A protein and the small-molecule ligand that binds it are described below.
Small molecule (SMILES): Cc1cc(-c2nc(C(=O)Nc3cc4oc(N5CCOCC5)nc4nc3N3CC[C@@H](O)C3)co2)ccn1

Binding-site contacts:
Ligand atom C3 contacts residue MET32 of chain 1.A at 3.6 Å (hydrophobic).
Ligand atom C15 contacts residue LEU158 of chain 1.A at 3.4 Å (hydrophobic).
Ligand atom C10 contacts residue MET32 of chain 1.A at 3.8 Å (hydrophobic).
Ligand atom O contacts residue MET105 of chain 1.A at 3.6 Å.
Ligand atom C17 contacts residue LEU158 of chain 1.A at 3.6 Å (hydrophobic).
Ligand atom C4 contacts residue MET32 of chain 1.A at 3.4 Å (hydrophobic).
Ligand atom O3 contacts residue MET32 of chain 1.A at 3.8 Å.
Ligand atom C19 contacts residue TYR102 of chain 1.A at 3.4 Å (hydrophobic).
Ligand atom C6 contacts residue PRO106 of chain 1.A at 3.1 Å (hydrophobic).
Ligand atom O3 contacts residue TYR104 of chain 1.A at 3.6 Å.
Ligand atom C21 contacts residue LYS53 of chain 1.A at 3.8 Å.
Ligand atom C6 contacts residue TYR104 of chain 1.A at 3.8 Å (hydrophobic).
Ligand atom N5 contacts residue LEU158 of chain 1.A at 3.2 Å.
Ligand atom N6 contacts residue ASP169 of chain 1.A at 3.8 Å.
Ligand atom N4 contacts residue MET32 of chain 1.A at 3.7 Å.
Ligand atom C16 contacts residue LEU158 of chain 1.A at 3.3 Å (hydrophobic).
Ligand atom C4 contacts residue MET105 of chain 1.A at 3.1 Å (hydrophobic).
Ligand atom C1 contacts residue GLY108 of chain 1.A at 3.5 Å.
Ligand atom N contacts residue GLY108 of chain 1.A at 3.6 Å.
Ligand atom N contacts residue MET32 of chain 1.A at 3.8 Å.
Ligand atom C14 contacts residue ALA51 of chain 1.A at 3.6 Å (hydrophobic).
Ligand atom C contacts residue MET105 of chain 1.A at 3.5 Å (hydrophobic).
Ligand atom C13 contacts residue LEU158 of chain 1.A at 3.6 Å (hydrophobic).
Ligand atom N6 contacts residue LYS53 of chain 1.A at 3.3 Å.
Ligand atom C contacts residue MET32 of chain 1.A at 3.5 Å (hydrophobic).
Ligand atom O4 contacts residue LEU158 of chain 1.A at 3.5 Å.
Ligand atom C7 contacts residue PRO106 of chain 1.A at 3.0 Å (hydrophobic).
Ligand atom C15 contacts residue ALA51 of chain 1.A at 3.4 Å (hydrophobic).
Ligand atom O contacts residue TYR104 of chain 1.A at 3.6 Å (h-bond).
Ligand atom C14 contacts residue MET32 of chain 1.A at 3.8 Å (hydrophobic).
Ligand atom O4 contacts residue TYR102 of chain 1.A at 3.5 Å.
Ligand atom C23 contacts residue GLY35 of chain 1.A at 3.6 Å.
Ligand atom C20 contacts residue TYR102 of chain 1.A at 3.2 Å (hydrophobic).
Ligand atom C17 contacts residue VAL103 of chain 1.A at 3.5 Å (hydrophobic).
Ligand atom C17 contacts residue ALA51 of chain 1.A at 3.5 Å (hydrophobic).
Ligand atom O3 contacts residue ALA51 of chain 1.A at 3.5 Å.
Ligand atom C20 contacts residue ASP169 of chain 1.A at 3.8 Å.
Ligand atom C10 contacts residue GLY33 of chain 1.A at 3.8 Å.
Ligand atom O3 contacts residue MET105 of chain 1.A at 2.9 Å (h-bond).
Ligand atom C contacts residue GLY108 of chain 1.A at 3.7 Å.

Sequence of chain 1.A:
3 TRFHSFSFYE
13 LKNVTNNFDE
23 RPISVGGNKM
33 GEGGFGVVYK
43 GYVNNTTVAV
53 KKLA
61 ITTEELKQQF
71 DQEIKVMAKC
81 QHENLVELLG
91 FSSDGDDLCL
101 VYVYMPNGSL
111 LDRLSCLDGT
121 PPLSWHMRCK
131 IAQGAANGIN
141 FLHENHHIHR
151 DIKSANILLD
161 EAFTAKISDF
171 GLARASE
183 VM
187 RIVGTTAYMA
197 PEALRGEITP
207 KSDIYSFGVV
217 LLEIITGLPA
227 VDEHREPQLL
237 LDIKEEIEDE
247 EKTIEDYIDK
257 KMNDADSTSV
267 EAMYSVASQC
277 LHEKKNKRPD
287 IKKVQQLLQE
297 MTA